Binding-site contacts:
Ligand atom O5 contacts residue THR163 of chain 1.D at 3.8 Å.
Ligand atom C1 contacts residue ASP38 of chain 1.D at 3.8 Å.
Ligand atom C7 contacts residue THR76 of chain 1.D at 3.6 Å.
Ligand atom O6 contacts residue THR165 of chain 1.D at 2.8 Å (h-bond).
Ligand atom O7 contacts residue ASP74 of chain 1.D at 3.5 Å (salt-bridge).
Ligand atom N2 contacts residue ASP74 of chain 1.D at 3.9 Å.
Ligand atom O3 contacts residue ASP74 of chain 1.D at 3.9 Å.
Ligand atom C2 contacts residue ASN161 of chain 1.D at 2.4 Å.
Ligand atom C7 contacts residue ASP74 of chain 1.D at 3.3 Å.
Ligand atom C6 contacts residue TYR106 of chain 1.D at 3.7 Å (hydrophobic).
Ligand atom O7 contacts residue LEU126 of chain 1.D at 3.3 Å.
Ligand atom C3 contacts residue ASN161 of chain 1.D at 3.8 Å.
Ligand atom C8 contacts residue ASP74 of chain 1.D at 3.4 Å.
Ligand atom O3 contacts residue LEU126 of chain 1.D at 3.7 Å.
Ligand atom C5 contacts residue THR163 of chain 1.D at 4.1 Å.
Ligand atom C8 contacts residue THR76 of chain 1.D at 4.2 Å.
Ligand atom O5 contacts residue ASN161 of chain 1.D at 2.4 Å (h-bond).
Ligand atom O6 contacts residue GLN159 of chain 1.D at 3.4 Å.
Ligand atom C2 contacts residue ASP38 of chain 1.D at 3.9 Å.
Ligand atom C5 contacts residue ASN161 of chain 1.D at 3.6 Å.
Ligand atom C7 contacts residue LEU126 of chain 1.D at 4.1 Å (hydrophobic).
Ligand atom C5 contacts residue TYR106 of chain 1.D at 4.2 Å (hydrophobic).
Ligand atom O7 contacts residue THR165 of chain 1.D at 3.3 Å.
Ligand atom O7 contacts residue VAL128 of chain 1.D at 3.8 Å.
Ligand atom O7 contacts residue ARG75 of chain 1.D at 3.5 Å.
Ligand atom N2 contacts residue ASN161 of chain 1.D at 2.9 Å (h-bond).
Ligand atom O5 contacts residue ASP38 of chain 1.D at 3.8 Å.
Ligand atom C7 contacts residue ASN161 of chain 1.D at 3.2 Å.
Ligand atom O4 contacts residue TYR106 of chain 1.D at 4.1 Å.
Ligand atom C6 contacts residue THR165 of chain 1.D at 4.1 Å.
Ligand atom C8 contacts residue THR165 of chain 1.D at 4.1 Å.
Ligand atom C1 contacts residue ASN161 of chain 1.D at 1.4 Å.
Ligand atom C7 contacts residue THR165 of chain 1.D at 4.1 Å.
Ligand atom C8 contacts residue LYS93 of chain 1.D at 3.6 Å.
Ligand atom O7 contacts residue ASN161 of chain 1.D at 3.1 Å (h-bond).
Ligand atom O7 contacts residue ASP38 of chain 1.D at 3.4 Å (salt-bridge).
Ligand atom O7 contacts residue THR76 of chain 1.D at 2.7 Å (h-bond).
Ligand atom C6 contacts residue GLN159 of chain 1.D at 3.3 Å.
Ligand atom O5 contacts residue GLN159 of chain 1.D at 4.0 Å.
Ligand atom C1 contacts residue THR163 of chain 1.D at 3.8 Å.

A small-molecule ligand and the protein it binds are described below.
Small molecule (SMILES): CC(=O)N[C@H]1[C@H](O[C@H]2[C@H](O)[C@@H](NC(C)=O)CO[C@@H]2CO)O[C@H](CO)[C@@H](O[C@@H]2O[C@H](CO)[C@@H](O)[C@H](O)[C@@H]2O)[C@@H]1O

Sequence of chain 1.D:
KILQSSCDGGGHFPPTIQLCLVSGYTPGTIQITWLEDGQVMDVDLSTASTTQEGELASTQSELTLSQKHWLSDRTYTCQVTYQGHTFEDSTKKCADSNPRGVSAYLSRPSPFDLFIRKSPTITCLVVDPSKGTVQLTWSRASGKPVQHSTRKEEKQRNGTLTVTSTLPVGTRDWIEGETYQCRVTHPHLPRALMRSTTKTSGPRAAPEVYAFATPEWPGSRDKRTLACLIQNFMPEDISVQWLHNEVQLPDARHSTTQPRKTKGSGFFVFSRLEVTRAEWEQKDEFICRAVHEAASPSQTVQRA